Sequence of chain 1.A:
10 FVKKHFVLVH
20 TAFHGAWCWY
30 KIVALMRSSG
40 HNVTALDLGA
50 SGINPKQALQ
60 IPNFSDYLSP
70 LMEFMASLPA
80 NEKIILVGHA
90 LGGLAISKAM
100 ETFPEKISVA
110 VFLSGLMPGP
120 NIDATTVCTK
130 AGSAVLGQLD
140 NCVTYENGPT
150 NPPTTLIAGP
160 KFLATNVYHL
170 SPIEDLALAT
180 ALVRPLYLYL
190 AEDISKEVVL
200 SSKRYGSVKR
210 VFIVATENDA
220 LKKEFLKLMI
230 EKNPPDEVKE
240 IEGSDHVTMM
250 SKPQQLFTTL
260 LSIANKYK

Binding-site contacts:
Ligand atom O2 contacts residue HIS245 of chain 1.A at 2.8 Å (h-bond).
Ligand atom C2 contacts residue ALA89 of chain 1.A at 4.2 Å (hydrophobic).
Ligand atom O3 contacts residue ALA89 of chain 1.A at 4.3 Å.
Ligand atom O1 contacts residue HIS245 of chain 1.A at 3.4 Å (h-bond).
Ligand atom O3 contacts residue ALA130 of chain 1.A at 3.5 Å.
Ligand atom C5 contacts residue GLY131 of chain 1.A at 4.3 Å.
Ligand atom C4 contacts residue VAL134 of chain 1.A at 3.7 Å (hydrophobic).
Ligand atom C6 contacts residue ALA130 of chain 1.A at 4.4 Å (hydrophobic).
Ligand atom O3 contacts residue THR20 of chain 1.A at 4.5 Å.
Ligand atom C1 contacts residue HIS245 of chain 1.A at 3.0 Å.
Ligand atom O2 contacts residue ALA21 of chain 1.A at 4.1 Å.
Ligand atom C4 contacts residue ALA130 of chain 1.A at 4.1 Å (hydrophobic).
Ligand atom C2 contacts residue VAL134 of chain 1.A at 4.4 Å (hydrophobic).
Ligand atom C2 contacts residue THR20 of chain 1.A at 4.1 Å.
Ligand atom C2 contacts residue HIS245 of chain 1.A at 3.6 Å.
Ligand atom C3 contacts residue THR20 of chain 1.A at 3.9 Å.
Ligand atom C7 contacts residue LEU185 of chain 1.A at 4.2 Å (hydrophobic).
Ligand atom O1 contacts residue VAL134 of chain 1.A at 3.9 Å.
Ligand atom C5 contacts residue LEU90 of chain 1.A at 3.9 Å (hydrophobic).
Ligand atom C8 contacts residue GLY131 of chain 1.A at 3.7 Å.
Ligand atom O2 contacts residue THR20 of chain 1.A at 2.6 Å (h-bond).
Ligand atom C5 contacts residue ALA130 of chain 1.A at 4.3 Å (hydrophobic).
Ligand atom C6 contacts residue VAL134 of chain 1.A at 4.5 Å (hydrophobic).
Ligand atom O1 contacts residue PHE22 of chain 1.A at 4.3 Å.
Ligand atom C6 contacts residue GLY131 of chain 1.A at 3.5 Å.
Ligand atom C6 contacts residue LEU185 of chain 1.A at 4.5 Å (hydrophobic).
Ligand atom O3 contacts residue LEU115 of chain 1.A at 4.3 Å.
Ligand atom C8 contacts residue LEU187 of chain 1.A at 4.0 Å (hydrophobic).
Ligand atom C1 contacts residue THR20 of chain 1.A at 3.6 Å.
Ligand atom C7 contacts residue GLY131 of chain 1.A at 3.8 Å.
Ligand atom O3 contacts residue LEU90 of chain 1.A at 3.8 Å.
Ligand atom C3 contacts residue LEU90 of chain 1.A at 4.0 Å (hydrophobic).
Ligand atom O2 contacts residue ALA89 of chain 1.A at 4.0 Å.

The small molecule below binds the protein below.
Small molecule (SMILES): CCCCC[C@H](O)CC(=O)O